The protein below binds the small molecule below.
Small molecule (SMILES): CC(=O)N[C@H]1CO[C@H](CO[C@H]2O[C@@H](C)[C@@H](O)[C@@H](O)[C@@H]2O)[C@@H](O)[C@@H]1O

Binding-site contacts:
Ligand atom C4 contacts residue ASN166 of chain 1.D at 4.1 Å.
Ligand atom O4 contacts residue THR202 of chain 1.D at 3.2 Å.
Ligand atom O5 contacts residue ASP203 of chain 1.D at 3.4 Å (salt-bridge).
Ligand atom O5 contacts residue ASN166 of chain 1.D at 2.3 Å (h-bond).
Ligand atom C4 contacts residue ASP203 of chain 1.D at 3.6 Å.
Ligand atom O6 contacts residue TYR164 of chain 1.D at 4.2 Å.
Ligand atom C1 contacts residue TYR164 of chain 1.D at 4.2 Å (hydrophobic).
Ligand atom C7 contacts residue ASN166 of chain 1.D at 3.3 Å.
Ligand atom O7 contacts residue ASN166 of chain 1.D at 4.2 Å.
Ligand atom O4 contacts residue ASP203 of chain 1.D at 2.8 Å.
Ligand atom O6 contacts residue ASP203 of chain 1.D at 4.0 Å.
Ligand atom C3 contacts residue ASP203 of chain 1.D at 3.7 Å.
Ligand atom C4 contacts residue THR202 of chain 1.D at 4.4 Å.
Ligand atom C1 contacts residue SER168 of chain 1.D at 4.0 Å.
Ligand atom N2 contacts residue SER168 of chain 1.D at 4.4 Å.
Ligand atom O3 contacts residue TYR164 of chain 1.D at 3.8 Å.
Ligand atom C5 contacts residue ASP203 of chain 1.D at 3.7 Å.
Ligand atom C3 contacts residue ASN166 of chain 1.D at 3.6 Å.
Ligand atom C2 contacts residue ASN166 of chain 1.D at 2.3 Å.
Ligand atom C2 contacts residue TYR164 of chain 1.D at 4.5 Å (hydrophobic).
Ligand atom O3 contacts residue ASP203 of chain 1.D at 2.8 Å (salt-bridge).
Ligand atom C8 contacts residue ASN166 of chain 1.D at 3.5 Å.
Ligand atom C1 contacts residue ASP203 of chain 1.D at 4.2 Å.
Ligand atom C5 contacts residue TYR164 of chain 1.D at 3.9 Å (hydrophobic).
Ligand atom C6 contacts residue ASP203 of chain 1.D at 3.5 Å.
Ligand atom C5 contacts residue ASN166 of chain 1.D at 3.6 Å.
Ligand atom N2 contacts residue ASN166 of chain 1.D at 2.6 Å (h-bond).
Ligand atom C6 contacts residue TYR164 of chain 1.D at 4.4 Å (hydrophobic).
Ligand atom C2 contacts residue SER168 of chain 1.D at 4.5 Å.
Ligand atom C6 contacts residue THR202 of chain 1.D at 3.4 Å.
Ligand atom C1 contacts residue ASN166 of chain 1.D at 1.4 Å.
Ligand atom O5 contacts residue TYR164 of chain 1.D at 4.1 Å.

Sequence of chain 1.D:
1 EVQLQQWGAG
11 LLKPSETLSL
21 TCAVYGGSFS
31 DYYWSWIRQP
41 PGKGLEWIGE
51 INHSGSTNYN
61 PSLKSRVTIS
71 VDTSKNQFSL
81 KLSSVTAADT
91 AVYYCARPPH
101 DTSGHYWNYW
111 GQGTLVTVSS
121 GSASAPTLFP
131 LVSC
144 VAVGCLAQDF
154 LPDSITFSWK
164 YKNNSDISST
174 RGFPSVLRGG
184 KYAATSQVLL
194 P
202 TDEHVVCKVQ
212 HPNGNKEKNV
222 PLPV